A protein and the small-molecule ligand that binds it are described below.
Small molecule (SMILES): CC(=O)N[C@@H]1[C@@H](O)[C@H](O)[C@@H](CO)O[C@H]1O

Sequence of chain 8.A:
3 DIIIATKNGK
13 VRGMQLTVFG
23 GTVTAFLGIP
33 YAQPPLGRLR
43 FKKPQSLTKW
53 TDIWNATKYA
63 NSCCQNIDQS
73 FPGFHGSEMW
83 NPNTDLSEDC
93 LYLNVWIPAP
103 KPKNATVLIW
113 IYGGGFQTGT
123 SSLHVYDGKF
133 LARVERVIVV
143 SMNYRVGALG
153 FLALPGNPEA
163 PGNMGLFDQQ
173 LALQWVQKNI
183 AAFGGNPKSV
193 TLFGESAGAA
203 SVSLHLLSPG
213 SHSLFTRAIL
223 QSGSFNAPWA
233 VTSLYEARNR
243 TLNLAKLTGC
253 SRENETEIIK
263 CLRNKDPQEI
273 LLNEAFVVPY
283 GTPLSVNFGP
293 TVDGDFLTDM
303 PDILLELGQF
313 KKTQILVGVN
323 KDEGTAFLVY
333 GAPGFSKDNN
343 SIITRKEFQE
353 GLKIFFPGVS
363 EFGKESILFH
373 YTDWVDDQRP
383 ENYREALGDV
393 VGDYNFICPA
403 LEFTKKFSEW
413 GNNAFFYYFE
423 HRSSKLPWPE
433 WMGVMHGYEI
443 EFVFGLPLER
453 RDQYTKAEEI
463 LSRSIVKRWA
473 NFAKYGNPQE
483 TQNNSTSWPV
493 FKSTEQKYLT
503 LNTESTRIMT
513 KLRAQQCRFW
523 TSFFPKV

Binding-site contacts:
Ligand atom N2 contacts residue GLU482 of chain 8.A at 4.5 Å.
Ligand atom C7 contacts residue ARG465 of chain 8.A at 3.8 Å.
Ligand atom C1 contacts residue ASN485 of chain 8.A at 1.4 Å.
Ligand atom O7 contacts residue ASN485 of chain 8.A at 3.2 Å (h-bond).
Ligand atom C8 contacts residue ARG465 of chain 8.A at 3.9 Å.
Ligand atom C8 contacts residue GLU482 of chain 8.A at 3.8 Å.
Ligand atom C2 contacts residue ASN485 of chain 8.A at 2.4 Å.
Ligand atom N2 contacts residue ASN485 of chain 8.A at 2.9 Å (h-bond).
Ligand atom N2 contacts residue ARG465 of chain 8.A at 4.3 Å.
Ligand atom O3 contacts residue ARG465 of chain 8.A at 3.5 Å.
Ligand atom C7 contacts residue ASN485 of chain 8.A at 3.3 Å.
Ligand atom C7 contacts residue GLU482 of chain 8.A at 4.0 Å.
Ligand atom C8 contacts residue LYS469 of chain 8.A at 3.8 Å.
Ligand atom O7 contacts residue ARG465 of chain 8.A at 3.7 Å.
Ligand atom O7 contacts residue SER466 of chain 8.A at 4.3 Å.
Ligand atom O5 contacts residue ASN485 of chain 8.A at 2.4 Å (h-bond).
Ligand atom C4 contacts residue ASN485 of chain 8.A at 4.2 Å.
Ligand atom O7 contacts residue GLU482 of chain 8.A at 4.1 Å.
Ligand atom C5 contacts residue ASN485 of chain 8.A at 3.6 Å.
Ligand atom C3 contacts residue ASN485 of chain 8.A at 3.8 Å.